Binding-site contacts:
Ligand atom C2 contacts residue ASN331 of chain 1.A at 2.5 Å.
Ligand atom C3 contacts residue GLN580 of chain 1.A at 4.0 Å.
Ligand atom C5 contacts residue ASN331 of chain 1.A at 3.7 Å.
Ligand atom O7 contacts residue GLN580 of chain 1.A at 3.4 Å (h-bond).
Ligand atom C1 contacts residue ASN331 of chain 1.A at 1.4 Å.
Ligand atom C6 contacts residue GLN580 of chain 1.A at 3.9 Å.
Ligand atom C7 contacts residue ASN331 of chain 1.A at 3.5 Å.
Ligand atom C6 contacts residue PRO579 of chain 1.A at 4.3 Å (hydrophobic).
Ligand atom O6 contacts residue ASN331 of chain 1.A at 4.2 Å.
Ligand atom O3 contacts residue GLN580 of chain 1.A at 4.2 Å.
Ligand atom C7 contacts residue GLN580 of chain 1.A at 4.1 Å.
Ligand atom C2 contacts residue GLN580 of chain 1.A at 4.0 Å.
Ligand atom O7 contacts residue ASN331 of chain 1.A at 3.8 Å.
Ligand atom N2 contacts residue ASN331 of chain 1.A at 2.9 Å (h-bond).
Ligand atom C4 contacts residue ASN331 of chain 1.A at 4.3 Å.
Ligand atom O6 contacts residue GLN580 of chain 1.A at 4.5 Å.
Ligand atom O5 contacts residue GLN580 of chain 1.A at 3.8 Å.
Ligand atom O6 contacts residue PRO579 of chain 1.A at 3.7 Å.
Ligand atom O4 contacts residue GLN580 of chain 1.A at 4.2 Å.
Ligand atom C1 contacts residue GLN580 of chain 1.A at 4.3 Å.
Ligand atom O5 contacts residue ASN331 of chain 1.A at 2.4 Å (h-bond).
Ligand atom C4 contacts residue GLN580 of chain 1.A at 3.3 Å.
Ligand atom C5 contacts residue GLN580 of chain 1.A at 3.9 Å.
Ligand atom C3 contacts residue ASN331 of chain 1.A at 3.8 Å.

Sequence of chain 1.A:
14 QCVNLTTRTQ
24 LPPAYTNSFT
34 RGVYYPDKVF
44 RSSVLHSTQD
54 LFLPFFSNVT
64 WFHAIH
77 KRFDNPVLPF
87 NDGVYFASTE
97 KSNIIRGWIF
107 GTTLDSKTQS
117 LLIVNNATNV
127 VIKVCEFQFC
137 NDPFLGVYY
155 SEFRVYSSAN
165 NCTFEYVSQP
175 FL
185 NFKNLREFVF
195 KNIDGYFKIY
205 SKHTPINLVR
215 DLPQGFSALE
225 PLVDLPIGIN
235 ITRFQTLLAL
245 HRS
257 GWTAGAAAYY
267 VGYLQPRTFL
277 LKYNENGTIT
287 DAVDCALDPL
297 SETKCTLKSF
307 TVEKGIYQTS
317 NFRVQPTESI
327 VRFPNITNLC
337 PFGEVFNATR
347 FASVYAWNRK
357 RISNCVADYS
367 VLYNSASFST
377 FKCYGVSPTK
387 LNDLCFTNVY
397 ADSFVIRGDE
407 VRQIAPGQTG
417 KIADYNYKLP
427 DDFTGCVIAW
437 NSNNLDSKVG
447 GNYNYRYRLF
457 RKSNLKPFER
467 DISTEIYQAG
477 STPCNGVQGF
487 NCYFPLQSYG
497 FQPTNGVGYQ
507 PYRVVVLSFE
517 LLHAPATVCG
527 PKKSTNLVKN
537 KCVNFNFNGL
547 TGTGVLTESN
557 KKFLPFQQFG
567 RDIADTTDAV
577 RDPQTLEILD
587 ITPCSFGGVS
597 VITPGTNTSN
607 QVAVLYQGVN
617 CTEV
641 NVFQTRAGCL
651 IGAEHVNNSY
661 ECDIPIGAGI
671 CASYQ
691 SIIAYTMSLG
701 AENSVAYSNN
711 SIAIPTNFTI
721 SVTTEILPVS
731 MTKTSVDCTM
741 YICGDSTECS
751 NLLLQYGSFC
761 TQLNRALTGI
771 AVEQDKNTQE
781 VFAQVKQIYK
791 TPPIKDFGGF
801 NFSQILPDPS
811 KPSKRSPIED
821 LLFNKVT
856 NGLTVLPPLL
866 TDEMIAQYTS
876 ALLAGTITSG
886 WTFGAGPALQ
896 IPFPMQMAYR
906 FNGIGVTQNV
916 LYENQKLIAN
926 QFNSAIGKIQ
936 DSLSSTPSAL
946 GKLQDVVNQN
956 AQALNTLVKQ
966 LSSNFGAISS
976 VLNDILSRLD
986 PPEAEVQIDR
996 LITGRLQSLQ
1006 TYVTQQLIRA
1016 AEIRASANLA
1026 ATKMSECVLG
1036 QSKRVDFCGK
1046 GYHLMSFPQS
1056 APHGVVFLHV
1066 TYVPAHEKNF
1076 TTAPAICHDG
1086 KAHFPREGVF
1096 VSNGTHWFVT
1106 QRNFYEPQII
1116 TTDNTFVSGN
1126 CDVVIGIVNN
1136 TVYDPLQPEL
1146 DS

The protein below binds the small molecule below.
Small molecule (SMILES): CC(=O)N[C@@H]1[C@@H](O)[C@H](O)[C@@H](CO)O[C@H]1O